Sequence of chain 52.G:
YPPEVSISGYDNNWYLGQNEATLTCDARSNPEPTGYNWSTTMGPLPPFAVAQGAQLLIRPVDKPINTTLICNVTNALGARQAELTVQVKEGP

Binding-site contacts:
Ligand atom N2 contacts residue ASN72 of chain 52.G at 3.2 Å (h-bond).
Ligand atom O5 contacts residue ASN72 of chain 52.G at 2.4 Å (h-bond).
Ligand atom C6 contacts residue THR74 of chain 52.G at 3.7 Å.
Ligand atom C5 contacts residue THR74 of chain 52.G at 3.9 Å.
Ligand atom C1 contacts residue ALA79 of chain 52.G at 4.3 Å (hydrophobic).
Ligand atom C1 contacts residue ASN72 of chain 52.G at 1.5 Å.
Ligand atom C3 contacts residue ASN72 of chain 52.G at 4.0 Å.
Ligand atom N2 contacts residue GLN81 of chain 52.G at 4.3 Å.
Ligand atom O5 contacts residue THR74 of chain 52.G at 4.0 Å.
Ligand atom C4 contacts residue ASN72 of chain 52.G at 4.3 Å.
Ligand atom C7 contacts residue ASN72 of chain 52.G at 3.5 Å.
Ligand atom C2 contacts residue ASN72 of chain 52.G at 2.6 Å.
Ligand atom C5 contacts residue ASN72 of chain 52.G at 3.7 Å.
Ligand atom O7 contacts residue GLN81 of chain 52.G at 3.9 Å.
Ligand atom C8 contacts residue GLN81 of chain 52.G at 3.2 Å.
Ligand atom C7 contacts residue GLN81 of chain 52.G at 3.8 Å.
Ligand atom O7 contacts residue ASN72 of chain 52.G at 3.3 Å (h-bond).

The small molecule below binds the protein below.
Small molecule (SMILES): CC(=O)N[C@@H]1[C@@H](O)[C@H](O)[C@@H](CO)O[C@H]1O